This small molecule binds to this protein.
Small molecule (SMILES): CC(=O)N[C@@H]1[C@@H](O)[C@H](O)[C@@H](CO)O[C@H]1O

Sequence of chain 1.B:
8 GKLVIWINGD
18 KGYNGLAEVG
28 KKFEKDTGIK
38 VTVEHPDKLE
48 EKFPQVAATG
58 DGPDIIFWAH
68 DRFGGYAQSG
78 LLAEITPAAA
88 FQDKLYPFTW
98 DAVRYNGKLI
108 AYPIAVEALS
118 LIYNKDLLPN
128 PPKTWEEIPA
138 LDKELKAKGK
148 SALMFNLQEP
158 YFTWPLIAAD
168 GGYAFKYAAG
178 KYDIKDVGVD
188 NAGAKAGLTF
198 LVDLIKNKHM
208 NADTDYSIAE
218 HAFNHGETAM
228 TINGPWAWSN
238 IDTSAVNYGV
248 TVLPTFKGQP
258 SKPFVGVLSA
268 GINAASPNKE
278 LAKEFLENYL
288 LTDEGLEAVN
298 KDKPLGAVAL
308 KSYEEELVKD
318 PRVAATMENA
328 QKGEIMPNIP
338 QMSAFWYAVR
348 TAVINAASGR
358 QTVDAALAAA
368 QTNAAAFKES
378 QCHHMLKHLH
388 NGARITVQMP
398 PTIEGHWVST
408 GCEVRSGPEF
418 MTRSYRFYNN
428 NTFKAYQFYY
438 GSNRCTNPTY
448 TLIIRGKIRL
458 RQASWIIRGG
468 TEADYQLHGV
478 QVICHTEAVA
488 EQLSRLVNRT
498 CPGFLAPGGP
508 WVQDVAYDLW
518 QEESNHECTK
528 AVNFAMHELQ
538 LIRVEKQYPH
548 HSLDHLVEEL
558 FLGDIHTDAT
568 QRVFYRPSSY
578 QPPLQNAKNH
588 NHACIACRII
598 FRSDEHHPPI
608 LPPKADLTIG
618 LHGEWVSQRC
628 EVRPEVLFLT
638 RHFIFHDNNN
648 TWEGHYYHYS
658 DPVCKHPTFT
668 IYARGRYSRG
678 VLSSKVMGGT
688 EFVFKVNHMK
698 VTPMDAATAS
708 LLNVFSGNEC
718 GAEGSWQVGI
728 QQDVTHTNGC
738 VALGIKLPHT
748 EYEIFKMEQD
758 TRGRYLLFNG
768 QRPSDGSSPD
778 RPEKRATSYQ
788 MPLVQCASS

Binding-site contacts:
Ligand atom N2 contacts residue THR429 of chain 1.B at 4.0 Å.
Ligand atom O7 contacts residue ASN427 of chain 1.B at 3.9 Å.
Ligand atom C2 contacts residue THR429 of chain 1.B at 4.3 Å.
Ligand atom C4 contacts residue ASN427 of chain 1.B at 4.3 Å.
Ligand atom C3 contacts residue THR429 of chain 1.B at 4.4 Å.
Ligand atom C1 contacts residue THR429 of chain 1.B at 3.8 Å.
Ligand atom N2 contacts residue ASN427 of chain 1.B at 2.7 Å (h-bond).
Ligand atom C7 contacts residue ASN427 of chain 1.B at 3.5 Å.
Ligand atom C1 contacts residue TYR425 of chain 1.B at 4.2 Å (hydrophobic).
Ligand atom C5 contacts residue TYR425 of chain 1.B at 3.8 Å (hydrophobic).
Ligand atom C1 contacts residue ASN427 of chain 1.B at 1.4 Å.
Ligand atom C6 contacts residue TYR425 of chain 1.B at 3.8 Å (hydrophobic).
Ligand atom C3 contacts residue ASN427 of chain 1.B at 3.7 Å.
Ligand atom O4 contacts residue TYR425 of chain 1.B at 4.3 Å.
Ligand atom C8 contacts residue THR429 of chain 1.B at 4.3 Å.
Ligand atom C2 contacts residue ASN427 of chain 1.B at 2.4 Å.
Ligand atom C8 contacts residue ASN427 of chain 1.B at 4.4 Å.
Ligand atom O5 contacts residue ASN427 of chain 1.B at 2.5 Å (h-bond).
Ligand atom O5 contacts residue TYR425 of chain 1.B at 4.1 Å.
Ligand atom C5 contacts residue ASN427 of chain 1.B at 3.7 Å.
Ligand atom O6 contacts residue TYR425 of chain 1.B at 4.1 Å.